Sequence of chain 1.A:
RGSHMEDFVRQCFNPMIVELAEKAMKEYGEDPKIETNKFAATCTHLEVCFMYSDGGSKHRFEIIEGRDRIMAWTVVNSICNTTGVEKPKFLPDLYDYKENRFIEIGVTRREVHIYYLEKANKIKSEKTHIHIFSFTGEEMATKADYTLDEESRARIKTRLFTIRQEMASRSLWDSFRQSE

Binding-site contacts:
Ligand atom O15 contacts residue GLU120 of chain 1.A at 3.5 Å (salt-bridge).
Ligand atom C01 contacts residue LYS138 of chain 1.A at 3.7 Å.
Ligand atom C14 contacts residue ILE121 of chain 1.A at 4.3 Å (hydrophobic).
Ligand atom F27 contacts residue LYS138 of chain 1.A at 4.3 Å.
Ligand atom C12 contacts residue GLU120 of chain 1.A at 3.9 Å.
Ligand atom F28 contacts residue LYS138 of chain 1.A at 3.4 Å.
Ligand atom C26 contacts residue LYS138 of chain 1.A at 4.3 Å.
Ligand atom O02 contacts residue PHE106 of chain 1.A at 4.3 Å.
Ligand atom O13 contacts residue HIS61 of chain 1.A at 3.0 Å.
Ligand atom C01 contacts residue ILE139 of chain 1.A at 4.2 Å (hydrophobic).
Ligand atom O13 contacts residue ASP109 of chain 1.A at 3.1 Å (salt-bridge).
Ligand atom O02 contacts residue LYS138 of chain 1.A at 4.3 Å.
Ligand atom O13 contacts residue MN1 of chain 1.B at 2.4 Å.
Ligand atom C14 contacts residue GLU120 of chain 1.A at 3.9 Å.
Ligand atom O15 contacts residue ILE121 of chain 1.A at 3.3 Å (h-bond).
Ligand atom O13 contacts residue GLU120 of chain 1.A at 3.5 Å (salt-bridge).
Ligand atom O10 contacts residue MN1 of chain 1.C at 2.2 Å.
Ligand atom C09 contacts residue MN1 of chain 1.C at 3.3 Å.
Ligand atom C31 contacts residue PHE106 of chain 1.A at 3.8 Å (hydrophobic).
Ligand atom C11 contacts residue MN1 of chain 1.C at 3.8 Å.
Ligand atom C07 contacts residue TYR44 of chain 1.A at 3.4 Å (hydrophobic).
Ligand atom N32 contacts residue PHE106 of chain 1.A at 3.5 Å.
Ligand atom O13 contacts residue MN1 of chain 1.C at 2.1 Å.
Ligand atom C01 contacts residue PHE106 of chain 1.A at 3.5 Å (hydrophobic).
Ligand atom C09 contacts residue GLU81 of chain 1.A at 4.3 Å.
Ligand atom C14 contacts residue HIS61 of chain 1.A at 3.7 Å.
Ligand atom O13 contacts residue GLU81 of chain 1.A at 3.5 Å (salt-bridge).
Ligand atom C03 contacts residue PHE106 of chain 1.A at 3.9 Å (hydrophobic).
Ligand atom C14 contacts residue MN1 of chain 1.B at 3.0 Å.
Ligand atom C12 contacts residue MN1 of chain 1.C at 3.3 Å.
Ligand atom C12 contacts residue MN1 of chain 1.B at 3.0 Å.
Ligand atom O15 contacts residue HIS61 of chain 1.A at 2.8 Å (h-bond).
Ligand atom C04 contacts residue PHE106 of chain 1.A at 4.2 Å (hydrophobic).
Ligand atom C06 contacts residue LEU107 of chain 1.A at 3.7 Å (hydrophobic).
Ligand atom C06 contacts residue TYR44 of chain 1.A at 4.0 Å (hydrophobic).
Ligand atom C12 contacts residue HIS61 of chain 1.A at 3.8 Å.
Ligand atom O10 contacts residue GLU81 of chain 1.A at 3.5 Å (salt-bridge).
Ligand atom O15 contacts residue MN1 of chain 1.B at 2.3 Å.
Ligand atom O10 contacts residue LEU107 of chain 1.A at 4.1 Å.
Ligand atom N16 contacts residue TYR131 of chain 1.A at 4.3 Å.

This small molecule binds to this protein.
Small molecule (SMILES): COc1cc(CCNC(=O)c2nc(Cc3ccccc3C(F)(F)F)[nH]c(=O)c2O)ccn1